Binding-site contacts:
Ligand atom C8 contacts residue PHE1062 of chain 1.C at 4.5 Å (hydrophobic).
Ligand atom N2 contacts residue ASN1061 of chain 1.C at 2.8 Å (h-bond).
Ligand atom C3 contacts residue ASN1061 of chain 1.C at 3.8 Å.
Ligand atom C4 contacts residue ASN1061 of chain 1.C at 4.2 Å.
Ligand atom O5 contacts residue ASN1061 of chain 1.C at 2.4 Å (h-bond).
Ligand atom C5 contacts residue ASN1061 of chain 1.C at 3.7 Å.
Ligand atom O6 contacts residue ALA693 of chain 1.C at 4.4 Å.
Ligand atom O7 contacts residue ASN1061 of chain 1.C at 4.4 Å.
Ligand atom C7 contacts residue ASN1061 of chain 1.C at 3.7 Å.
Ligand atom C8 contacts residue ASN1061 of chain 1.C at 4.0 Å.
Ligand atom C1 contacts residue ASN1061 of chain 1.C at 1.4 Å.
Ligand atom C2 contacts residue ASN1061 of chain 1.C at 2.5 Å.

Sequence of chain 1.C:
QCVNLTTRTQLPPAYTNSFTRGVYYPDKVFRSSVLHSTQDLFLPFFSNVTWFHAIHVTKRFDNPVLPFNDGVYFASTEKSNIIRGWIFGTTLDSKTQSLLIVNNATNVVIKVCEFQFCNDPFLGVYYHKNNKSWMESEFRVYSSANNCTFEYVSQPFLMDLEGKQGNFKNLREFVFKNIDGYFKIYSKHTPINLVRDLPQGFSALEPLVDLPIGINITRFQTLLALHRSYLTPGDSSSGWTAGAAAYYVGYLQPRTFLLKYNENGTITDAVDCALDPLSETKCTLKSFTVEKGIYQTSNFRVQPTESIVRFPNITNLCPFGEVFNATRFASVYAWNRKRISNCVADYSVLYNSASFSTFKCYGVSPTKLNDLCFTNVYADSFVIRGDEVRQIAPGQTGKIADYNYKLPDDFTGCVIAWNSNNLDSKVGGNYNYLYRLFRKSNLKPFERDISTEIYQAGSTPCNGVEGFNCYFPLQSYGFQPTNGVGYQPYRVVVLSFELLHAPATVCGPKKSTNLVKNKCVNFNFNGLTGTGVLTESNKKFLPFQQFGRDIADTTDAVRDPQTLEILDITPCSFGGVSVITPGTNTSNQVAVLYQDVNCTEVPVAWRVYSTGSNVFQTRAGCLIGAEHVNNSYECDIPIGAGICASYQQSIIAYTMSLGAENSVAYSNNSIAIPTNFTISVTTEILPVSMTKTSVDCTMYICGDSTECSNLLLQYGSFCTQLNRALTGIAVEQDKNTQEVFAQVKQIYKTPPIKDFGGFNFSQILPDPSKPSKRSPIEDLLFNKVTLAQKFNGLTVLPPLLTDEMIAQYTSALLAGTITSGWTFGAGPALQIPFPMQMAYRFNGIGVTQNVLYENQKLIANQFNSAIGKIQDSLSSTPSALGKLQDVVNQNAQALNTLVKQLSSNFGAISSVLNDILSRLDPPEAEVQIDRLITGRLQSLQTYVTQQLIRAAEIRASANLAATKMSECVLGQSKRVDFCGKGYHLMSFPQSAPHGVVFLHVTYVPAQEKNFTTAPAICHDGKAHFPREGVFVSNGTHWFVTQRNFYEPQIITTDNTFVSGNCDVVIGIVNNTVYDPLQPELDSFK

A small-molecule ligand and the protein it binds are described below.
Small molecule (SMILES): CC(=O)N[C@@H]1[C@@H](O)[C@H](O)[C@@H](CO)O[C@H]1O